This protein binds this small molecule.
Small molecule (SMILES): CNc1ncnc2c1ncn2[C@H]1C[C@H](O[P](=O)(O)OC[C@H]2O[C@@H](n3cc(C)c(=O)[nH]c3=O)C[C@@H]2O[P](=O)(O)OC[C@H]2O[C@@H](n3cnc4c(N)ncnc43)C[C@@H]2O[P](=O)(O)OC[C@H]2O[C@@H](n3cc(C)c(=O)[nH]c3=O)C[C@@H]2O[P](=O)(O)OC[C@H]2O[C@@H](n3ccc(N)nc3=O)C[C@@H]2O[P](=O)(O)OC[C@H]2O[C@@H](n3cnc4c(=O)nc(N)[nH]c43)C[C@@H]2O)[C@@H](CO[P](=O)(O)O[C@H]2C[C@H](n3cc(C)c(=O)[nH]c3=O)O[C@@H]2CO[P](=O)(O)O[C@H]2C[C@H](n3ccc(N)nc3=O)O[C@@H]2CO[P](=O)(O)O[C@H]2C[C@H](n3cc(C)c(=O)[nH]c3=O)O[C@@H]2COP(=O)=O)O1

Sequence of chain 1.A:
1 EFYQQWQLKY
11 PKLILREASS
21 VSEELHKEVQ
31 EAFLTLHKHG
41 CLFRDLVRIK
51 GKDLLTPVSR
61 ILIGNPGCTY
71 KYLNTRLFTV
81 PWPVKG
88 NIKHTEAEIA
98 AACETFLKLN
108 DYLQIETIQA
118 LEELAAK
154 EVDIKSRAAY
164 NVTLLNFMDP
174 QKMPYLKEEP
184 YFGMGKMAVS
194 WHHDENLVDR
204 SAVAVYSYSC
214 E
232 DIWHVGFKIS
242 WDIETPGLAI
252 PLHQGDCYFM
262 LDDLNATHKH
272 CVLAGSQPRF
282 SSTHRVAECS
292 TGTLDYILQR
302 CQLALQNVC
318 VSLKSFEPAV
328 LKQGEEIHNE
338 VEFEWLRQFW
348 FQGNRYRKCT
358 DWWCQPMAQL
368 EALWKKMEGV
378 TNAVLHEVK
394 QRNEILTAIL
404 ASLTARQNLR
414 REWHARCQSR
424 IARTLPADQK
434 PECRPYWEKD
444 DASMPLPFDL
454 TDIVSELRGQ

Binding-site contacts:
Ligand atom N3 contacts residue SER241 of chain 1.C at 2.9 Å (h-bond).
Ligand atom C4 contacts residue DC8 of chain 1.D at 3.1 Å.
Ligand atom OP2 contacts residue TRP242 of chain 1.C at 3.0 Å.
Ligand atom C2' contacts residue DT3 of chain 1.D at 3.0 Å.
Ligand atom N7 contacts residue GLU198 of chain 1.A at 2.6 Å (salt-bridge).
Ligand atom N1 contacts residue SER193 of chain 1.A at 3.1 Å (h-bond).
Ligand atom OP1 contacts residue LYS52 of chain 1.C at 2.6 Å (salt-bridge).
Ligand atom C2 contacts residue SER241 of chain 1.C at 3.1 Å.
Ligand atom O2 contacts residue LYS50 of chain 1.A at 2.6 Å (salt-bridge).
Ligand atom C1 contacts residue TYR72 of chain 1.A at 3.3 Å (hydrophobic).
Ligand atom O4' contacts residue HIS195 of chain 1.A at 3.1 Å.
Ligand atom N6 contacts residue TYR72 of chain 1.A at 3.1 Å.
Ligand atom O3' contacts residue SER193 of chain 1.A at 3.3 Å (h-bond).
Ligand atom P contacts residue SER193 of chain 1.A at 3.3 Å.
Ligand atom OP1 contacts residue PRO177 of chain 1.A at 3.2 Å.
Ligand atom OP2 contacts residue PRO177 of chain 1.A at 3.2 Å.
Ligand atom N3 contacts residue DC8 of chain 1.D at 3.0 Å (h-bond).
Ligand atom N4 contacts residue SER241 of chain 1.C at 2.5 Å (h-bond).
Ligand atom N1 contacts residue ARG60 of chain 1.A at 3.0 Å (salt-bridge).
Ligand atom O2 contacts residue LYS50 of chain 1.A at 2.9 Å (salt-bridge).
Ligand atom O4 contacts residue DT5 of chain 1.D at 2.8 Å (h-bond).
Ligand atom C4 contacts residue DT5 of chain 1.D at 3.0 Å.
Ligand atom N6 contacts residue MET190 of chain 1.A at 3.0 Å (h-bond).
Ligand atom N6 contacts residue GLU198 of chain 1.A at 3.3 Å (salt-bridge).
Ligand atom N7 contacts residue LYS180 of chain 1.A at 2.8 Å (salt-bridge).
Ligand atom OP2 contacts residue LYS52 of chain 1.A at 3.0 Å (salt-bridge).
Ligand atom O3' contacts residue LYS180 of chain 1.A at 3.0 Å (salt-bridge).
Ligand atom OP1 contacts residue ASN74 of chain 1.A at 2.8 Å (h-bond).
Ligand atom O2 contacts residue DT3 of chain 1.D at 3.2 Å.
Ligand atom OP1 contacts residue LYS180 of chain 1.A at 2.7 Å (salt-bridge).
Ligand atom N4 contacts residue DC8 of chain 1.D at 3.2 Å (h-bond).
Ligand atom O4' contacts residue SER193 of chain 1.A at 3.1 Å (h-bond).
Ligand atom C7 contacts residue DT5 of chain 1.D at 3.3 Å.
Ligand atom N4 contacts residue DG9 of chain 1.D at 2.8 Å (h-bond).
Ligand atom OP1 contacts residue LYS50 of chain 1.A at 2.6 Å (salt-bridge).
Ligand atom C7 contacts residue DT3 of chain 1.D at 3.3 Å.
Ligand atom OP1 contacts residue SER193 of chain 1.A at 2.5 Å (h-bond).
Ligand atom O2 contacts residue SER241 of chain 1.C at 3.3 Å (h-bond).
Ligand atom C5 contacts residue DT5 of chain 1.D at 3.2 Å.
Ligand atom C4 contacts residue SER241 of chain 1.C at 3.2 Å.

Sequence of chain 1.C:
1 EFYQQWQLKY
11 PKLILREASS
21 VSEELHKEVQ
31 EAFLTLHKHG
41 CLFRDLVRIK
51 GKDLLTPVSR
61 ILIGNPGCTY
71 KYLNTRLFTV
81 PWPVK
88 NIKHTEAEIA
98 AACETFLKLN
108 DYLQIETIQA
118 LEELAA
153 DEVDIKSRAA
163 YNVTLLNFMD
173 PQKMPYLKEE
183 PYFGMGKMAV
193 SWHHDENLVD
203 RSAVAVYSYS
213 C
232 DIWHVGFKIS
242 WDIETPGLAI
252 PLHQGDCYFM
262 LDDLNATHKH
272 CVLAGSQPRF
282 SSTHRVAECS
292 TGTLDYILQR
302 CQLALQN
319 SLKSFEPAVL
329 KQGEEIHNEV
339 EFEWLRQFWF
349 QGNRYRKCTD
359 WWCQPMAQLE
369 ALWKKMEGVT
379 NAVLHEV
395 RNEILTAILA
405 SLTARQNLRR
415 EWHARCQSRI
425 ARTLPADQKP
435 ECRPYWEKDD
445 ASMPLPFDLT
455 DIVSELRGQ